Sequence of chain 1.B:
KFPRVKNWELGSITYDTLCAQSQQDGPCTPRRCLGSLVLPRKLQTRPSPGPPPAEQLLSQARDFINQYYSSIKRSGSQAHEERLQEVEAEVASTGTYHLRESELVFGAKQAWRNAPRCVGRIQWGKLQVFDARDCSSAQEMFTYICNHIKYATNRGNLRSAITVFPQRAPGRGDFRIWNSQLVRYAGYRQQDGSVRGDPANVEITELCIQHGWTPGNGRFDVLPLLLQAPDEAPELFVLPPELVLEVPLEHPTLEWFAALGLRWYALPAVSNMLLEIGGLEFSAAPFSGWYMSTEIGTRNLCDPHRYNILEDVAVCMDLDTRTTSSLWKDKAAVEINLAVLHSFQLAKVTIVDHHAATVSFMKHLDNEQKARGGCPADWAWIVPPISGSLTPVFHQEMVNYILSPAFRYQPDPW

Sequence of chain 1.A:
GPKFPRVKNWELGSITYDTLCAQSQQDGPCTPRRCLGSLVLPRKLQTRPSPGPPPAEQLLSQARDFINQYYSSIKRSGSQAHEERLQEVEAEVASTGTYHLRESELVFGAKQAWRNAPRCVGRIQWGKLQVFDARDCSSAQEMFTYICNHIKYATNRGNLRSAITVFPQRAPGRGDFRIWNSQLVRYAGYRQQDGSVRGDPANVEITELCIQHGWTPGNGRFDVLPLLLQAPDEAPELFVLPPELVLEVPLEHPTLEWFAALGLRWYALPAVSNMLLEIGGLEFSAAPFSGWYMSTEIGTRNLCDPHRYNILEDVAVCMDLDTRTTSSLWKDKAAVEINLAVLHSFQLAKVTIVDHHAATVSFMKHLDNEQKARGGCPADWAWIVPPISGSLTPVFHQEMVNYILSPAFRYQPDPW

Binding-site contacts:
Ligand atom BR contacts residue TRP411 of chain 1.B at 3.6 Å.
Ligand atom C4 contacts residue ALA410 of chain 1.B at 4.0 Å (hydrophobic).
Ligand atom O11 contacts residue GLN426 of chain 1.A at 3.3 Å.
Ligand atom O12 contacts residue HIS425 of chain 1.A at 3.4 Å.
Ligand atom N1 contacts residue GOL1 of chain 1.Q at 2.8 Å (h-bond).
Ligand atom C6 contacts residue TRP409 of chain 1.A at 3.7 Å (hydrophobic).
Ligand atom O12 contacts residue TRP38 of chain 1.A at 3.3 Å.
Ligand atom C6 contacts residue SER66 of chain 1.B at 3.1 Å.
Ligand atom C9 contacts residue PHE424 of chain 1.A at 4.0 Å (hydrophobic).
Ligand atom C7 contacts residue VAL68 of chain 1.B at 4.0 Å (hydrophobic).
Ligand atom O12 contacts residue PHE424 of chain 1.A at 3.3 Å (h-bond).
Ligand atom O11 contacts residue HIS425 of chain 1.A at 3.7 Å.
Ligand atom BR contacts residue PHE424 of chain 1.A at 4.0 Å.
Ligand atom C4 contacts residue TRP411 of chain 1.B at 3.4 Å (hydrophobic).
Ligand atom N10 contacts residue HIS425 of chain 1.A at 3.9 Å.
Ligand atom O11 contacts residue SER66 of chain 1.B at 4.0 Å.
Ligand atom C8 contacts residue PHE424 of chain 1.A at 3.8 Å (hydrophobic).
Ligand atom C3 contacts residue GOL1 of chain 1.Q at 3.9 Å.
Ligand atom BR contacts residue ALA410 of chain 1.B at 4.0 Å.
Ligand atom N2 contacts residue ARG329 of chain 1.B at 3.2 Å (salt-bridge).
Ligand atom C5 contacts residue ALA410 of chain 1.B at 4.0 Å (hydrophobic).
Ligand atom C3 contacts residue PHE424 of chain 1.A at 3.6 Å (hydrophobic).
Ligand atom C5 contacts residue TRP409 of chain 1.A at 3.8 Å (hydrophobic).
Ligand atom C6 contacts residue PHE424 of chain 1.A at 3.9 Å (hydrophobic).
Ligand atom C8 contacts residue GOL1 of chain 1.Q at 4.0 Å.
Ligand atom N2 contacts residue GOL1 of chain 1.Q at 2.6 Å (h-bond).
Ligand atom N1 contacts residue PHE424 of chain 1.A at 3.7 Å.
Ligand atom O11 contacts residue TRP38 of chain 1.A at 3.9 Å.
Ligand atom C3 contacts residue TRP411 of chain 1.B at 4.0 Å (hydrophobic).
Ligand atom N10 contacts residue TRP38 of chain 1.A at 3.9 Å.
Ligand atom C7 contacts residue PHE424 of chain 1.A at 3.4 Å (hydrophobic).
Ligand atom C5 contacts residue SER66 of chain 1.B at 3.5 Å.
Ligand atom C4 contacts residue TRP409 of chain 1.A at 4.0 Å (hydrophobic).
Ligand atom C9 contacts residue TRP411 of chain 1.B at 4.0 Å (hydrophobic).
Ligand atom O11 contacts residue GLU427 of chain 1.A at 3.2 Å (salt-bridge).
Ligand atom O11 contacts residue PHE424 of chain 1.A at 3.5 Å (h-bond).
Ligand atom N2 contacts residue PHE424 of chain 1.A at 3.3 Å.
Ligand atom BR contacts residue ARG329 of chain 1.B at 3.6 Å.
Ligand atom C3 contacts residue ARG329 of chain 1.B at 3.7 Å.
Ligand atom N10 contacts residue PHE424 of chain 1.A at 3.1 Å (h-bond).

A small-molecule ligand and the protein it binds are described below.
Small molecule (SMILES): O=[N+]([O-])c1cccc2c(Br)n[nH]c12